Sequence of chain 3.A:
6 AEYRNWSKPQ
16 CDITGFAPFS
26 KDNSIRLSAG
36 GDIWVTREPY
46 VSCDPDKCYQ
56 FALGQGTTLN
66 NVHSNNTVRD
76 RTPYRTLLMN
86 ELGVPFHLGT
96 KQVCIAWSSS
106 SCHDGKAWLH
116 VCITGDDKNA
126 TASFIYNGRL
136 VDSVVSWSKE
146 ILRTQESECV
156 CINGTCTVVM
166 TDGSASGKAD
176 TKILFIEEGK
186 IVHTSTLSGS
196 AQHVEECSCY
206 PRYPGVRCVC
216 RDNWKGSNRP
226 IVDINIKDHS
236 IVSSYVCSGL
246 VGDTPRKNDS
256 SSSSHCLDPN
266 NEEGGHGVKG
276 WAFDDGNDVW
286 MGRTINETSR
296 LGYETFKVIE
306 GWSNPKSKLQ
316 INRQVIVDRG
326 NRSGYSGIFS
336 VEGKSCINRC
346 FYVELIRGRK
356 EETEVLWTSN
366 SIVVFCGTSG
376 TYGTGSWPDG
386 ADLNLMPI

Binding-site contacts:
Ligand atom C8 contacts residue GLU292 of chain 3.A at 4.0 Å.
Ligand atom O5 contacts residue ASN291 of chain 3.A at 2.3 Å (h-bond).
Ligand atom C1 contacts residue THR293 of chain 3.A at 4.2 Å.
Ligand atom C6 contacts residue LEU296 of chain 3.A at 4.3 Å (hydrophobic).
Ligand atom C7 contacts residue ASN291 of chain 3.A at 3.5 Å.
Ligand atom C7 contacts residue ARG324 of chain 3.A at 3.9 Å.
Ligand atom C6 contacts residue SER294 of chain 3.A at 3.9 Å.
Ligand atom C1 contacts residue SER294 of chain 3.A at 4.0 Å.
Ligand atom C8 contacts residue ARG324 of chain 3.A at 4.2 Å.
Ligand atom O7 contacts residue ASN291 of chain 3.A at 3.5 Å (h-bond).
Ligand atom O5 contacts residue LEU296 of chain 3.A at 4.1 Å.
Ligand atom C2 contacts residue ASN291 of chain 3.A at 2.5 Å.
Ligand atom C5 contacts residue SER294 of chain 3.A at 4.1 Å.
Ligand atom C4 contacts residue ASN291 of chain 3.A at 4.2 Å.
Ligand atom C1 contacts residue ASN291 of chain 3.A at 1.4 Å.
Ligand atom N2 contacts residue ASN291 of chain 3.A at 3.1 Å (h-bond).
Ligand atom C3 contacts residue ASN291 of chain 3.A at 3.8 Å.
Ligand atom O7 contacts residue ARG324 of chain 3.A at 2.9 Å (salt-bridge).
Ligand atom O5 contacts residue SER294 of chain 3.A at 3.2 Å (h-bond).
Ligand atom C5 contacts residue ASN291 of chain 3.A at 3.7 Å.

This small molecule binds to this protein.
Small molecule (SMILES): CC(=O)N[C@@H]1[C@@H](O)[C@H](O)[C@@H](CO)O[C@H]1O